Sequence of chain 1.A:
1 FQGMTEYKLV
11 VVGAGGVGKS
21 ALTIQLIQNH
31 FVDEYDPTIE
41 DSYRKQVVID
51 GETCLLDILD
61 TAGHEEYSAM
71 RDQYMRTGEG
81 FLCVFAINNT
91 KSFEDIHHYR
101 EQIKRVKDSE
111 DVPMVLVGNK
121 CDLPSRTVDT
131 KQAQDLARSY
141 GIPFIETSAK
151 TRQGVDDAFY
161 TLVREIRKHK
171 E

Binding-site contacts:
Ligand atom O2B contacts residue LYS19 of chain 1.A at 3.6 Å.
Ligand atom O3A contacts residue GLY18 of chain 1.A at 3.2 Å (h-bond).
Ligand atom N3B contacts residue GLY16 of chain 1.A at 3.2 Å (h-bond).
Ligand atom C6 contacts residue ASP122 of chain 1.A at 3.6 Å.
Ligand atom O2G contacts residue MG1 of chain 1.H at 2.0 Å.
Ligand atom O2' contacts residue ASP33 of chain 1.A at 3.2 Å (salt-bridge).
Ligand atom O2' contacts residue PHE31 of chain 1.A at 3.4 Å.
Ligand atom N7 contacts residue ASN119 of chain 1.A at 3.1 Å (h-bond).
Ligand atom O1B contacts residue GLY16 of chain 1.A at 3.6 Å.
Ligand atom O6 contacts residue ASN119 of chain 1.A at 3.4 Å (h-bond).
Ligand atom PB contacts residue MG1 of chain 1.H at 3.2 Å.
Ligand atom O2A contacts residue SER20 of chain 1.A at 3.4 Å (h-bond).
Ligand atom N2 contacts residue LEU123 of chain 1.A at 3.5 Å.
Ligand atom O1G contacts residue PRO37 of chain 1.A at 3.5 Å.
Ligand atom N1 contacts residue ASP122 of chain 1.A at 2.9 Å (salt-bridge).
Ligand atom C8 contacts residue ALA21 of chain 1.A at 3.7 Å (hydrophobic).
Ligand atom PG contacts residue MG1 of chain 1.H at 3.3 Å.
Ligand atom N3B contacts residue MG1 of chain 1.H at 3.5 Å.
Ligand atom O2B contacts residue SER20 of chain 1.A at 3.0 Å (h-bond).
Ligand atom O3G contacts residue LYS19 of chain 1.A at 2.7 Å (salt-bridge).
Ligand atom O3' contacts residue ASP33 of chain 1.A at 3.0 Å (salt-bridge).
Ligand atom O6 contacts residue LYS120 of chain 1.A at 3.3 Å.
Ligand atom O6 contacts residue ASP122 of chain 1.A at 3.6 Å (salt-bridge).
Ligand atom C2' contacts residue VAL32 of chain 1.A at 3.5 Å (hydrophobic).
Ligand atom O2G contacts residue THR38 of chain 1.A at 2.9 Å (h-bond).
Ligand atom O4' contacts residue LYS120 of chain 1.A at 3.3 Å (salt-bridge).
Ligand atom C5' contacts residue GLY16 of chain 1.A at 3.7 Å.
Ligand atom O1B contacts residue GLY18 of chain 1.A at 3.1 Å (h-bond).
Ligand atom O2' contacts residue VAL32 of chain 1.A at 2.7 Å (h-bond).
Ligand atom O2B contacts residue MG1 of chain 1.H at 2.0 Å.
Ligand atom O2A contacts residue GLY18 of chain 1.A at 3.4 Å.
Ligand atom O6 contacts residue SER148 of chain 1.A at 3.5 Å.
Ligand atom O3G contacts residue GLY63 of chain 1.A at 2.9 Å (h-bond).
Ligand atom O1B contacts residue LYS19 of chain 1.A at 2.9 Å (salt-bridge).
Ligand atom O3A contacts residue GLY16 of chain 1.A at 3.6 Å.
Ligand atom C3' contacts residue GLU34 of chain 1.A at 3.6 Å.
Ligand atom O1B contacts residue VAL17 of chain 1.A at 3.3 Å (h-bond).
Ligand atom N2 contacts residue ASP122 of chain 1.A at 2.9 Å (salt-bridge).
Ligand atom O6 contacts residue ALA149 of chain 1.A at 2.9 Å (h-bond).
Ligand atom O2A contacts residue ALA21 of chain 1.A at 2.8 Å (h-bond).

A small-molecule ligand and the protein it binds are described below.
Small molecule (SMILES): Nc1nc2c(ncn2[C@@H]2O[C@H](CO[P](=O)(O)O[P](=O)(O)NP(=O)(O)O)[C@@H](O)[C@H]2O)c(=O)[nH]1